This small molecule binds to this protein.
Small molecule (SMILES): CC(C)(O/N=C(\C(=O)NCB(O)OP(=O)(O)O)c1csc(N)n1)C(=O)O

Binding-site contacts:
Ligand atom C1 contacts residue TYR152 of chain 1.D at 3.9 Å (hydrophobic).
Ligand atom O5 contacts residue TYR152 of chain 1.D at 3.4 Å.
Ligand atom C11 contacts residue ARG342 of chain 1.D at 3.6 Å.
Ligand atom O2 contacts residue THR315 of chain 1.D at 2.8 Å (h-bond).
Ligand atom C8 contacts residue ARG342 of chain 1.D at 3.9 Å.
Ligand atom O21 contacts residue SER317 of chain 1.D at 2.9 Å (h-bond).
Ligand atom C3 contacts residue ASN154 of chain 1.D at 3.8 Å.
Ligand atom O2 contacts residue GLY316 of chain 1.D at 3.5 Å (h-bond).
Ligand atom C3 contacts residue GLN122 of chain 1.D at 3.7 Å.
Ligand atom O4 contacts residue ASN154 of chain 1.D at 2.7 Å (h-bond).
Ligand atom C14 contacts residue SER317 of chain 1.D at 3.8 Å.
Ligand atom B1 contacts residue TYR152 of chain 1.D at 3.3 Å.
Ligand atom P1 contacts residue SER66 of chain 1.D at 3.7 Å.
Ligand atom O21 contacts residue GLY316 of chain 1.D at 3.7 Å.
Ligand atom C5 contacts residue GLN122 of chain 1.D at 3.8 Å.
Ligand atom O4 contacts residue GLN122 of chain 1.D at 3.0 Å (h-bond).
Ligand atom O20 contacts residue TYR152 of chain 1.D at 2.6 Å (h-bond).
Ligand atom C17 contacts residue THR318 of chain 1.D at 3.9 Å.
Ligand atom N18 contacts residue THR318 of chain 1.D at 3.9 Å.
Ligand atom B1 contacts residue LYS69 of chain 1.D at 3.9 Å.
Ligand atom O20 contacts residue SER66 of chain 1.D at 2.2 Å (h-bond).
Ligand atom C15 contacts residue TYR224 of chain 1.D at 3.7 Å (hydrophobic).
Ligand atom O2 contacts residue SER317 of chain 1.D at 3.8 Å.
Ligand atom P1 contacts residue TYR152 of chain 1.D at 3.9 Å.
Ligand atom C5 contacts residue SER317 of chain 1.D at 3.7 Å.
Ligand atom O12 contacts residue ARG342 of chain 1.D at 2.7 Å (salt-bridge).
Ligand atom C9 contacts residue MET295 of chain 1.D at 3.7 Å (hydrophobic).
Ligand atom C10 contacts residue SER317 of chain 1.D at 3.8 Å.
Ligand atom N2 contacts residue SER66 of chain 1.D at 3.5 Å (h-bond).
Ligand atom C1 contacts residue SER66 of chain 1.D at 2.4 Å.
Ligand atom S16 contacts residue TYR224 of chain 1.D at 3.5 Å.
Ligand atom C10 contacts residue ARG342 of chain 1.D at 3.1 Å.
Ligand atom O21 contacts residue SER66 of chain 1.D at 2.4 Å (h-bond).
Ligand atom N2 contacts residue SER317 of chain 1.D at 3.5 Å (h-bond).
Ligand atom B1 contacts residue SER66 of chain 1.D at 1.4 Å.
Ligand atom C9 contacts residue LEU121 of chain 1.D at 3.8 Å (hydrophobic).
Ligand atom O20 contacts residue LYS314 of chain 1.D at 3.8 Å.
Ligand atom O3 contacts residue SER317 of chain 1.D at 3.9 Å.
Ligand atom C17 contacts residue SER319 of chain 1.D at 3.8 Å.
Ligand atom N19 contacts residue SER319 of chain 1.D at 2.8 Å (h-bond).

Sequence of chain 1.D:
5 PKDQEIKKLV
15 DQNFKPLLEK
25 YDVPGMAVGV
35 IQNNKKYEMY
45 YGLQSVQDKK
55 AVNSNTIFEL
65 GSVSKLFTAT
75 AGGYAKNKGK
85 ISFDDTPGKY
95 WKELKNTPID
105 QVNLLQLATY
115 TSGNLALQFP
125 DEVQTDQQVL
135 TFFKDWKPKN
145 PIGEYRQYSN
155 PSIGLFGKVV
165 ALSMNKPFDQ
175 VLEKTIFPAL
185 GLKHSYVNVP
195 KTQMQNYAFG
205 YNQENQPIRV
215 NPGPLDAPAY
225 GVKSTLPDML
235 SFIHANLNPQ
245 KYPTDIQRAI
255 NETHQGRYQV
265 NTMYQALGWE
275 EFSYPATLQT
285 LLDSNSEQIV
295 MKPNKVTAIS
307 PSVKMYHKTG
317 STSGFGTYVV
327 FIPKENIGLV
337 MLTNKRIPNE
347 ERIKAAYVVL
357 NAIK